This small molecule binds to this protein.
Small molecule (SMILES): N#Cc1ccccc1-c1cc(-c2cc(Cl)cc(Cl)c2)c(=O)n(-c2cccnc2)c1

Sequence of chain 1.A:
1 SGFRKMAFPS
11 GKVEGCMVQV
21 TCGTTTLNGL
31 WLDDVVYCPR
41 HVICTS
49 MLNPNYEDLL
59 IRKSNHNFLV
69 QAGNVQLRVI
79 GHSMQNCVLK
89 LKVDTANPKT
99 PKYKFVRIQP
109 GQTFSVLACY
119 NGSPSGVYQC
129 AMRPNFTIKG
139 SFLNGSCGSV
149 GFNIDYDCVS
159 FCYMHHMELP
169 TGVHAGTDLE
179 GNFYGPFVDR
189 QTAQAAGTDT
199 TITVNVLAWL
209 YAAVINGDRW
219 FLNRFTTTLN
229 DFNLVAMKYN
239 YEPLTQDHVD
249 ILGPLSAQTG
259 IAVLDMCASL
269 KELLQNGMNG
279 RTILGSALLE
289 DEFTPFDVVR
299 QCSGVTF

Binding-site contacts:
Ligand atom O1 contacts residue HIS164 of chain 1.A at 3.9 Å.
Ligand atom C1 contacts residue MET49 of chain 1.A at 3.5 Å (hydrophobic).
Ligand atom O1 contacts residue MET165 of chain 1.A at 3.2 Å.
Ligand atom C16 contacts residue PHE140 of chain 1.A at 3.3 Å (hydrophobic).
Ligand atom N3 contacts residue CYS145 of chain 1.A at 3.1 Å (h-bond).
Ligand atom C1 contacts residue MET165 of chain 1.A at 3.8 Å (hydrophobic).
Ligand atom C15 contacts residue LEU141 of chain 1.A at 3.6 Å (hydrophobic).
Ligand atom N2 contacts residue GLU166 of chain 1.A at 3.7 Å.
Ligand atom C7 contacts residue MET165 of chain 1.A at 3.7 Å (hydrophobic).
Ligand atom CL1 contacts residue MET49 of chain 1.A at 3.3 Å.
Ligand atom C20 contacts residue THR25 of chain 1.A at 3.5 Å.
Ligand atom C14 contacts residue ASN142 of chain 1.A at 3.4 Å.
Ligand atom C23 contacts residue CYS145 of chain 1.A at 3.6 Å (hydrophobic).
Ligand atom C10 contacts residue CYS145 of chain 1.A at 3.9 Å (hydrophobic).
Ligand atom CL1 contacts residue ASP187 of chain 1.A at 3.4 Å.
Ligand atom CL1 contacts residue HIS41 of chain 1.A at 3.7 Å.
Ligand atom N2 contacts residue PHE140 of chain 1.A at 3.9 Å.
Ligand atom N1 contacts residue CYS145 of chain 1.A at 3.6 Å (h-bond).
Ligand atom CL1 contacts residue ARG188 of chain 1.A at 3.7 Å.
Ligand atom N3 contacts residue GLY143 of chain 1.A at 3.1 Å.
Ligand atom O1 contacts residue GLU166 of chain 1.A at 2.8 Å (salt-bridge).
Ligand atom C16 contacts residue LEU141 of chain 1.A at 3.7 Å (hydrophobic).
Ligand atom N2 contacts residue HIS163 of chain 1.A at 2.9 Å (h-bond).
Ligand atom N2 contacts residue SER144 of chain 1.A at 3.6 Å.
Ligand atom C17 contacts residue GLU166 of chain 1.A at 3.7 Å.
Ligand atom C2 contacts residue MET49 of chain 1.A at 3.7 Å (hydrophobic).
Ligand atom C17 contacts residue CYS145 of chain 1.A at 3.8 Å (hydrophobic).
Ligand atom C15 contacts residue ASN142 of chain 1.A at 3.6 Å.
Ligand atom CL2 contacts residue GLN189 of chain 1.A at 3.5 Å.
Ligand atom C16 contacts residue GLU166 of chain 1.A at 3.6 Å.
Ligand atom C11 contacts residue HIS41 of chain 1.A at 3.9 Å.
Ligand atom C19 contacts residue THR26 of chain 1.A at 3.6 Å.
Ligand atom C17 contacts residue HIS163 of chain 1.A at 3.3 Å.
Ligand atom C23 contacts residue GLY143 of chain 1.A at 3.5 Å.
Ligand atom C2 contacts residue HIS41 of chain 1.A at 3.9 Å.
Ligand atom C3 contacts residue ARG188 of chain 1.A at 3.8 Å.
Ligand atom C9 contacts residue CYS145 of chain 1.A at 3.5 Å (hydrophobic).
Ligand atom N3 contacts residue SER144 of chain 1.A at 3.4 Å (h-bond).
Ligand atom C19 contacts residue THR25 of chain 1.A at 3.8 Å.
Ligand atom C3 contacts residue MET165 of chain 1.A at 3.4 Å (hydrophobic).